The small molecule below binds the protein below.
Small molecule (SMILES): Nc1ncnc2c1ncn2[C@@H]1O[C@H](CO[P](=O)(O)O[P](=O)(O)NP(=O)(O)O)[C@@H](O)[C@H]1O

Sequence of chain 1.V:
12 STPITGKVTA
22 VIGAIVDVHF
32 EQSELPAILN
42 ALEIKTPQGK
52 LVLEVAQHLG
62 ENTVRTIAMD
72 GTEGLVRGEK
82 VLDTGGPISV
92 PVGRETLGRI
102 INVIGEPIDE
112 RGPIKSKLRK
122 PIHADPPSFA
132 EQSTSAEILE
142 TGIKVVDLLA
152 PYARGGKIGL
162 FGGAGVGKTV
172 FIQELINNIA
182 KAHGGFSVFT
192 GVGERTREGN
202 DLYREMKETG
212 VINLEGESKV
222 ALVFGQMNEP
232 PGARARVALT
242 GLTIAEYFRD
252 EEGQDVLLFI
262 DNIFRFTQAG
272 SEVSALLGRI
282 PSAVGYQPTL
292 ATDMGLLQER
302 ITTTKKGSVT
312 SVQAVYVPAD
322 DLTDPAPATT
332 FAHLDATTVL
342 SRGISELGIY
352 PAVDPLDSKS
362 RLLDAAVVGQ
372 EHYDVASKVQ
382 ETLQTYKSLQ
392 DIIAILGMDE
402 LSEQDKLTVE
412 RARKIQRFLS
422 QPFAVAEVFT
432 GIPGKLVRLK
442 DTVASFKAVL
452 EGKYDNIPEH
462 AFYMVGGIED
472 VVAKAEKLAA

Binding-site contacts:
Ligand atom O1B contacts residue GLY168 of chain 1.V at 3.3 Å (h-bond).
Ligand atom O1A contacts residue VAL171 of chain 1.V at 3.0 Å.
Ligand atom O1A contacts residue GLY168 of chain 1.V at 2.9 Å.
Ligand atom O2B contacts residue THR170 of chain 1.V at 2.4 Å (h-bond).
Ligand atom O1G contacts residue LYS169 of chain 1.V at 2.8 Å (salt-bridge).
Ligand atom O2A contacts residue ARG375 of chain 1.U at 3.5 Å (salt-bridge).
Ligand atom O2B contacts residue MG1 of chain 1.EB at 2.2 Å.
Ligand atom O3' contacts residue PHE430 of chain 1.V at 3.4 Å.
Ligand atom N3B contacts residue GLY166 of chain 1.V at 3.1 Å (h-bond).
Ligand atom PB contacts residue MG1 of chain 1.EB at 3.3 Å.
Ligand atom C4 contacts residue TYR351 of chain 1.V at 3.5 Å (hydrophobic).
Ligand atom C2 contacts residue PHE430 of chain 1.V at 3.5 Å (hydrophobic).
Ligand atom O2G contacts residue MG1 of chain 1.EB at 2.2 Å.
Ligand atom O1B contacts residue GLY166 of chain 1.V at 3.3 Å (h-bond).
Ligand atom N6 contacts residue TYR351 of chain 1.V at 3.4 Å.
Ligand atom C5' contacts residue GLY166 of chain 1.V at 3.4 Å.
Ligand atom PB contacts residue LYS169 of chain 1.V at 3.5 Å.
Ligand atom O3A contacts residue GLY168 of chain 1.V at 3.0 Å (h-bond).
Ligand atom O3G contacts residue ARG375 of chain 1.U at 3.1 Å (salt-bridge).
Ligand atom N7 contacts residue TYR351 of chain 1.V at 3.4 Å.
Ligand atom PG contacts residue ARG375 of chain 1.U at 3.5 Å.
Ligand atom O5' contacts residue ARG375 of chain 1.U at 3.4 Å.
Ligand atom O3A contacts residue GLY166 of chain 1.V at 3.4 Å.
Ligand atom O3' contacts residue ARG375 of chain 1.U at 3.2 Å.
Ligand atom PG contacts residue MG1 of chain 1.EB at 3.5 Å.
Ligand atom C5 contacts residue TYR351 of chain 1.V at 3.3 Å (hydrophobic).
Ligand atom O2' contacts residue PHE430 of chain 1.V at 3.3 Å.
Ligand atom C6 contacts residue TYR351 of chain 1.V at 3.3 Å (hydrophobic).
Ligand atom N3 contacts residue PHE430 of chain 1.V at 3.4 Å.
Ligand atom O3G contacts residue ARG196 of chain 1.V at 3.2 Å (salt-bridge).
Ligand atom O1G contacts residue ALA165 of chain 1.V at 3.3 Å.
Ligand atom O1B contacts residue LYS169 of chain 1.V at 3.1 Å (salt-bridge).
Ligand atom N9 contacts residue TYR351 of chain 1.V at 3.4 Å.
Ligand atom N6 contacts residue ALA427 of chain 1.V at 3.5 Å.
Ligand atom O4' contacts residue GLY166 of chain 1.V at 3.5 Å (h-bond).
Ligand atom O2B contacts residue LYS169 of chain 1.V at 3.5 Å (salt-bridge).
Ligand atom O1G contacts residue GLY166 of chain 1.V at 3.5 Å (h-bond).
Ligand atom O2A contacts residue THR170 of chain 1.V at 3.2 Å.
Ligand atom O2G contacts residue THR170 of chain 1.V at 3.3 Å (h-bond).
Ligand atom N3B contacts residue ARG375 of chain 1.U at 2.6 Å (salt-bridge).

Sequence of chain 1.U:
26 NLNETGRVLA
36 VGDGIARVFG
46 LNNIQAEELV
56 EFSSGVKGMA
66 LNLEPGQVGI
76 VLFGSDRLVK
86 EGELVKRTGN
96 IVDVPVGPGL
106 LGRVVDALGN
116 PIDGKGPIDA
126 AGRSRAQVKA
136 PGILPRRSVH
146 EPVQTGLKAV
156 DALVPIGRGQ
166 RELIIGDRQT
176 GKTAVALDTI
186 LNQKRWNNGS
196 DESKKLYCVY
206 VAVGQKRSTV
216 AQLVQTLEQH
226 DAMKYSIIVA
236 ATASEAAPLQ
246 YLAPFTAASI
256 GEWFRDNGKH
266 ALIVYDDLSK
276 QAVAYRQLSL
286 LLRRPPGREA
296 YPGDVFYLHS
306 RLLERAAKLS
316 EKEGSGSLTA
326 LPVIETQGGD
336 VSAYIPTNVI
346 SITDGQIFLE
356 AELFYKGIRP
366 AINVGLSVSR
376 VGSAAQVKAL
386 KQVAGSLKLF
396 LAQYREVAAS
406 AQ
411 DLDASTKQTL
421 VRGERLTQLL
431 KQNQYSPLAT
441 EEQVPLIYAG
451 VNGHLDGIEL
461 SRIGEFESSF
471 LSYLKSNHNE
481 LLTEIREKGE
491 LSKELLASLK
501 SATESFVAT